Binding-site contacts:
Ligand atom C52 contacts residue LEU49 of chain 1.M at 3.6 Å (hydrophobic).
Ligand atom F1 contacts residue THR80 of chain 1.M at 3.4 Å.
Ligand atom N contacts residue TYR61 of chain 1.L at 3.8 Å.
Ligand atom C55 contacts residue ASP27 of chain 1.L at 3.2 Å.
Ligand atom CA contacts residue TYR61 of chain 1.L at 3.5 Å (hydrophobic).
Ligand atom C55 contacts residue ALA53 of chain 1.M at 3.7 Å (hydrophobic).
Ligand atom C48 contacts residue TYR63 of chain 1.L at 3.5 Å (hydrophobic).
Ligand atom CA contacts residue GLN89 of chain 1.L at 3.8 Å.
Ligand atom CB contacts residue ILE91 of chain 1.L at 3.8 Å (hydrophobic).
Ligand atom O49 contacts residue LEU49 of chain 1.M at 3.6 Å.
Ligand atom CD1 contacts residue HIS83 of chain 1.M at 3.6 Å.
Ligand atom CB contacts residue MET190 of chain 1.L at 3.7 Å (hydrophobic).
Ligand atom CA contacts residue TYR61 of chain 1.L at 3.6 Å (hydrophobic).
Ligand atom CB contacts residue GLN89 of chain 1.L at 3.3 Å.
Ligand atom N contacts residue TYR63 of chain 1.L at 3.0 Å (h-bond).
Ligand atom F2 contacts residue ILE93 of chain 1.L at 3.4 Å.
Ligand atom C contacts residue TYR63 of chain 1.L at 3.6 Å (hydrophobic).
Ligand atom O contacts residue TYR63 of chain 1.L at 2.5 Å (h-bond).
Ligand atom N50 contacts residue TYR63 of chain 1.L at 3.0 Å (h-bond).
Ligand atom C56 contacts residue ALA53 of chain 1.M at 3.7 Å (hydrophobic).
Ligand atom CE2 contacts residue LEU49 of chain 1.M at 3.6 Å (hydrophobic).
Ligand atom F2 contacts residue LEU49 of chain 1.M at 3.5 Å.
Ligand atom CD2 contacts residue TYR63 of chain 1.L at 3.8 Å (hydrophobic).
Ligand atom F2 contacts residue VAL45 of chain 1.M at 3.6 Å.
Ligand atom F1 contacts residue HIS83 of chain 1.M at 3.2 Å.
Ligand atom C48 contacts residue LEU49 of chain 1.M at 3.7 Å (hydrophobic).
Ligand atom C53 contacts residue LEU24 of chain 1.L at 3.8 Å (hydrophobic).
Ligand atom CD contacts residue PHE113 of chain 1.L at 3.8 Å (hydrophobic).
Ligand atom CZ contacts residue LEU115 of chain 1.L at 3.8 Å (hydrophobic).
Ligand atom O contacts residue GLN89 of chain 1.L at 3.4 Å (h-bond).
Ligand atom CE1 contacts residue LEU115 of chain 1.L at 3.8 Å (hydrophobic).
Ligand atom F1 contacts residue LEU115 of chain 1.L at 3.5 Å.
Ligand atom CB contacts residue TYR61 of chain 1.L at 3.5 Å (hydrophobic).
Ligand atom C51 contacts residue ILE29 of chain 1.L at 3.6 Å (hydrophobic).
Ligand atom F2 contacts residue TYR63 of chain 1.L at 3.6 Å.
Ligand atom C contacts residue TYR61 of chain 1.L at 3.5 Å (hydrophobic).
Ligand atom CE contacts residue ASP27 of chain 1.L at 3.5 Å.
Ligand atom CZ contacts residue THR80 of chain 1.M at 3.4 Å.
Ligand atom C52 contacts residue ILE29 of chain 1.L at 3.3 Å (hydrophobic).
Ligand atom CD contacts residue TYR63 of chain 1.L at 3.7 Å (hydrophobic).

Sequence of chain 1.M:
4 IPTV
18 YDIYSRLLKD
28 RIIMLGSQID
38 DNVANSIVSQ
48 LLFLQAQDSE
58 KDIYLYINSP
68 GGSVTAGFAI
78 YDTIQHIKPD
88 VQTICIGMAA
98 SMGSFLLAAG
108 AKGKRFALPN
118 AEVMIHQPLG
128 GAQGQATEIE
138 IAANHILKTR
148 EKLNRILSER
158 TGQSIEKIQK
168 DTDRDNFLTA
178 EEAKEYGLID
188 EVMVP

Sequence of chain 1.L:
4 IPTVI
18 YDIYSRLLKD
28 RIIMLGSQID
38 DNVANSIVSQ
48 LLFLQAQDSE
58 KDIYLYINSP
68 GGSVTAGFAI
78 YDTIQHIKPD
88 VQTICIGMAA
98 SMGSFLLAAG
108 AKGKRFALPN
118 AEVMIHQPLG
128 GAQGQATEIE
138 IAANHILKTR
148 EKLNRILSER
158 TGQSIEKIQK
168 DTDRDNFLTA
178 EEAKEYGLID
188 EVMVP

The protein below binds the small molecule below.
Small molecule (SMILES): Cc1ccc(NC(=O)N[C@@H](Cc2cc(F)cc(F)c2)C(=O)N[C@H]2COC(=O)[C@@H]3C[C@@H](C)CN3C(=O)[C@H](C)NC(=O)[C@@H]3CCCCN3C(=O)[C@@H]3CCCN3C2=O)cc1